Binding-site contacts:
Ligand atom N5 contacts residue TYR72 of chain 49.E at 3.2 Å (h-bond).
Ligand atom C4 contacts residue TYR72 of chain 49.E at 3.2 Å (hydrophobic).
Ligand atom O4 contacts residue ILE79 of chain 49.E at 3.4 Å (h-bond).
Ligand atom C8 contacts residue TYR72 of chain 49.E at 4.2 Å (hydrophobic).
Ligand atom C11 contacts residue ASP85 of chain 49.A at 3.8 Å.
Ligand atom O10 contacts residue ASN293 of chain 49.E at 3.8 Å.
Ligand atom C1 contacts residue ARG77 of chain 49.E at 3.4 Å.
Ligand atom C4 contacts residue ARG77 of chain 49.E at 4.2 Å.
Ligand atom C7 contacts residue TYR72 of chain 49.E at 4.2 Å (hydrophobic).
Ligand atom O6 contacts residue ARG77 of chain 49.E at 4.0 Å.
Ligand atom O1B contacts residue TYR72 of chain 49.E at 3.7 Å.
Ligand atom C10 contacts residue TYR72 of chain 49.E at 4.2 Å (hydrophobic).
Ligand atom C6 contacts residue TYR72 of chain 49.E at 3.5 Å (hydrophobic).
Ligand atom O4 contacts residue TYR72 of chain 49.E at 3.9 Å.
Ligand atom C3 contacts residue GLY78 of chain 49.E at 4.2 Å.
Ligand atom C2 contacts residue GLY78 of chain 49.E at 4.2 Å.
Ligand atom O1A contacts residue GLY78 of chain 49.E at 3.6 Å (h-bond).
Ligand atom C4 contacts residue HIS298 of chain 49.E at 3.7 Å.
Ligand atom C1 contacts residue TYR72 of chain 49.E at 3.7 Å (hydrophobic).
Ligand atom O6 contacts residue ASN93 of chain 49.E at 2.8 Å (h-bond).
Ligand atom O10 contacts residue THR291 of chain 49.E at 4.0 Å.
Ligand atom C3 contacts residue VAL296 of chain 49.E at 3.5 Å (hydrophobic).
Ligand atom O1A contacts residue ARG77 of chain 49.E at 3.1 Å (salt-bridge).
Ligand atom C5 contacts residue ASN93 of chain 49.E at 4.3 Å.
Ligand atom O6 contacts residue THR94 of chain 49.E at 3.7 Å.
Ligand atom C5 contacts residue TYR72 of chain 49.E at 3.5 Å (hydrophobic).
Ligand atom O8 contacts residue TYR72 of chain 49.E at 3.2 Å (h-bond).
Ligand atom C6 contacts residue ASN93 of chain 49.E at 3.5 Å.
Ligand atom C3 contacts residue GLY78 of chain 49.E at 4.1 Å.
Ligand atom O4 contacts residue HIS298 of chain 49.E at 3.1 Å (h-bond).
Ligand atom O4 contacts residue GLY78 of chain 49.E at 3.1 Å.
Ligand atom O4 contacts residue THR291 of chain 49.E at 3.4 Å.
Ligand atom O6 contacts residue GLY78 of chain 49.E at 3.8 Å.
Ligand atom O3 contacts residue VAL296 of chain 49.E at 4.2 Å.
Ligand atom O1A contacts residue TYR72 of chain 49.E at 3.4 Å.
Ligand atom C3 contacts residue HIS298 of chain 49.E at 3.6 Å.
Ligand atom O1B contacts residue ARG77 of chain 49.E at 2.8 Å (salt-bridge).
Ligand atom O3 contacts residue GLY78 of chain 49.E at 3.6 Å.
Ligand atom C4 contacts residue GLY78 of chain 49.E at 3.4 Å.
Ligand atom O4 contacts residue VAL296 of chain 49.E at 4.2 Å.

This protein binds this small molecule.
Small molecule (SMILES): CC(=O)N[C@H]1[C@H]([C@H](O)[C@H](O)CO)O[C@@](O[C@H]2[C@@H](O)[C@@H](CO)O[C@@H](O[C@H]3[C@H](O)[C@@H](O)[C@H](O)O[C@@H]3CO)[C@@H]2O)(C(=O)O)C[C@@H]1O

Sequence of chain 49.E:
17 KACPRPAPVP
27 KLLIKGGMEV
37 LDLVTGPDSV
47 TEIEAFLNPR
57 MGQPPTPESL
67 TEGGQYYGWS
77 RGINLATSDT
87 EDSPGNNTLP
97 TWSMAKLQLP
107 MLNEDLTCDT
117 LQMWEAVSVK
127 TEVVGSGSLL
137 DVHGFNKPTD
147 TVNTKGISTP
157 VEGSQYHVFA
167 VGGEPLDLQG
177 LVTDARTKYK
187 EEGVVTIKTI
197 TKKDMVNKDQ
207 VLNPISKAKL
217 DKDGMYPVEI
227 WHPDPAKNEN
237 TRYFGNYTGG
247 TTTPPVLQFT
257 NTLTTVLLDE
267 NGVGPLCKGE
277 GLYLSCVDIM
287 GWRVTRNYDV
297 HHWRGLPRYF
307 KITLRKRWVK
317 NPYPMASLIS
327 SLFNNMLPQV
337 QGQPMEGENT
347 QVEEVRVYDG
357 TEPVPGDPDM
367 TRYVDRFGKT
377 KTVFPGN

Sequence of chain 49.A:
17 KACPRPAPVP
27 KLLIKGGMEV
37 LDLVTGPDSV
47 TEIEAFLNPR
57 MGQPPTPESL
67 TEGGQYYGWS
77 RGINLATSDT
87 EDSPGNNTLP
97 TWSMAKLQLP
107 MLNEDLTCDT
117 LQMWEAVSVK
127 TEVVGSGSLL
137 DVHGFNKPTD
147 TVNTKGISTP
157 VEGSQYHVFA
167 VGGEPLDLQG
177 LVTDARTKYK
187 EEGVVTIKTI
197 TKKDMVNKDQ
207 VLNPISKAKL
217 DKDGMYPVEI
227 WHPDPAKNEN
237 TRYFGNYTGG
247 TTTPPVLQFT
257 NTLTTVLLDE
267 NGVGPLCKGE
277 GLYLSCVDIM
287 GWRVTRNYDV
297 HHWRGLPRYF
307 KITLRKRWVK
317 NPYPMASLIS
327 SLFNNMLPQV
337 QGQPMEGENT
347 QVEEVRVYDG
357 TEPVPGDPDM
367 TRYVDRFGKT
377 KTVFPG